This protein binds this small molecule.
Small molecule (SMILES): O->[Cu](<-O)(n1ccnc1)(n1ccnc1)(n1ccnc1)n1ccnc1

Sequence of chain 1.A:
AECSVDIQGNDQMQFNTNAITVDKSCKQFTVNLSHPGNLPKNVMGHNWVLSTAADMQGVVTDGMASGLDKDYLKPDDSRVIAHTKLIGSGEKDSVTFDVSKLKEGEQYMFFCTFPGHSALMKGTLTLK

Binding-site contacts:
Ligand atom CG2 contacts residue LYS27 of chain 1.A at 4.5 Å.
Ligand atom CEL contacts residue VAL99 of chain 1.A at 4.1 Å (hydrophobic).
Ligand atom CEB contacts residue LEU102 of chain 1.A at 3.8 Å (hydrophobic).
Ligand atom NDL contacts residue SER100 of chain 1.A at 3.5 Å.
Ligand atom O1 contacts residue VAL99 of chain 1.A at 3.4 Å.
Ligand atom CG2 contacts residue SER100 of chain 1.A at 3.9 Å.
Ligand atom CEL contacts residue CYS26 of chain 1.A at 4.0 Å (hydrophobic).
Ligand atom NEC contacts residue SER100 of chain 1.A at 4.2 Å.
Ligand atom NDB contacts residue LEU127 of chain 1.A at 3.9 Å.
Ligand atom O1 contacts residue CYS26 of chain 1.A at 2.8 Å (h-bond).
Ligand atom CG1 contacts residue SER100 of chain 1.A at 4.0 Å.
Ligand atom CDC contacts residue SER100 of chain 1.A at 4.3 Å.
Ligand atom NDB contacts residue SER100 of chain 1.A at 3.6 Å.
Ligand atom CDM contacts residue SER100 of chain 1.A at 4.2 Å.
Ligand atom NDB contacts residue LEU102 of chain 1.A at 2.7 Å (h-bond).
Ligand atom CG1 contacts residue LEU102 of chain 1.A at 3.4 Å (hydrophobic).
Ligand atom NDL contacts residue LYS27 of chain 1.A at 3.6 Å.
Ligand atom CEB contacts residue SER100 of chain 1.A at 3.8 Å.
Ligand atom NEM contacts residue SER100 of chain 1.A at 4.1 Å.
Ligand atom CEL contacts residue SER100 of chain 1.A at 3.6 Å.
Ligand atom CEL contacts residue LYS27 of chain 1.A at 4.2 Å.
Ligand atom NDL contacts residue VAL99 of chain 1.A at 4.5 Å.
Ligand atom NDB contacts residue VAL99 of chain 1.A at 3.6 Å (h-bond).
Ligand atom CEB contacts residue LEU127 of chain 1.A at 4.0 Å (hydrophobic).
Ligand atom CU contacts residue LYS24 of chain 1.A at 4.4 Å.
Ligand atom CEB contacts residue VAL99 of chain 1.A at 3.6 Å (hydrophobic).
Ligand atom O1 contacts residue LYS24 of chain 1.A at 2.6 Å (salt-bridge).